Binding-site contacts:
Ligand atom C21 contacts residue SER239 of chain 2.A at 3.4 Å.
Ligand atom C11 contacts residue PHE353 of chain 2.A at 3.7 Å (hydrophobic).
Ligand atom O24 contacts residue CO1 of chain 2.B at 2.0 Å.
Ligand atom C22 contacts residue SER239 of chain 2.A at 3.5 Å.
Ligand atom C8 contacts residue PHE396 of chain 2.A at 3.7 Å (hydrophobic).
Ligand atom C11 contacts residue HIS280 of chain 2.A at 3.4 Å.
Ligand atom C12 contacts residue PHE391 of chain 2.A at 3.6 Å (hydrophobic).
Ligand atom O24 contacts residue PHE391 of chain 2.A at 3.7 Å.
Ligand atom C4 contacts residue PHE396 of chain 2.A at 3.6 Å (hydrophobic).
Ligand atom C1 contacts residue PHE353 of chain 2.A at 3.3 Å (hydrophobic).
Ligand atom O14 contacts residue PHE391 of chain 2.A at 3.7 Å.
Ligand atom O14 contacts residue HIS280 of chain 2.A at 2.9 Å (h-bond).
Ligand atom C2 contacts residue GLY392 of chain 2.A at 3.7 Å.
Ligand atom N7 contacts residue PHE353 of chain 2.A at 3.7 Å.
Ligand atom C19 contacts residue CO1 of chain 2.B at 3.2 Å.
Ligand atom C2 contacts residue PHE353 of chain 2.A at 3.5 Å (hydrophobic).
Ligand atom C3 contacts residue GLY392 of chain 2.A at 3.4 Å.
Ligand atom O16 contacts residue LEU399 of chain 2.A at 3.7 Å.
Ligand atom C20 contacts residue PHE391 of chain 2.A at 3.6 Å (hydrophobic).
Ligand atom O25 contacts residue PHE396 of chain 2.A at 3.5 Å.
Ligand atom C12 contacts residue HIS280 of chain 2.A at 3.6 Å.
Ligand atom O24 contacts residue HIS280 of chain 2.A at 3.1 Å (h-bond).
Ligand atom C20 contacts residue PRO252 of chain 2.A at 3.5 Å (hydrophobic).
Ligand atom O13 contacts residue PHE364 of chain 2.A at 3.5 Å.
Ligand atom O24 contacts residue HIS198 of chain 2.A at 2.9 Å (h-bond).
Ligand atom O14 contacts residue CO1 of chain 2.B at 1.9 Å.
Ligand atom C22 contacts residue ASN254 of chain 2.A at 3.4 Å.
Ligand atom C3 contacts residue PHE353 of chain 2.A at 3.6 Å (hydrophobic).
Ligand atom C6 contacts residue PHE353 of chain 2.A at 3.2 Å (hydrophobic).
Ligand atom C18 contacts residue CO1 of chain 2.B at 3.6 Å.
Ligand atom C12 contacts residue CO1 of chain 2.B at 3.0 Å.
Ligand atom C4 contacts residue PHE353 of chain 2.A at 3.3 Å (hydrophobic).
Ligand atom N7 contacts residue PHE396 of chain 2.A at 3.6 Å.
Ligand atom C28 contacts residue MET307 of chain 2.A at 3.6 Å (hydrophobic).
Ligand atom C19 contacts residue HIS280 of chain 2.A at 3.7 Å.
Ligand atom C5 contacts residue PHE353 of chain 2.A at 3.2 Å (hydrophobic).
Ligand atom O14 contacts residue PHE353 of chain 2.A at 3.7 Å.
Ligand atom C2 contacts residue PHE391 of chain 2.A at 3.1 Å (hydrophobic).
Ligand atom O14 contacts residue GLU366 of chain 2.A at 3.0 Å (salt-bridge).
Ligand atom C5 contacts residue PHE396 of chain 2.A at 3.7 Å (hydrophobic).

Sequence of chain 2.A:
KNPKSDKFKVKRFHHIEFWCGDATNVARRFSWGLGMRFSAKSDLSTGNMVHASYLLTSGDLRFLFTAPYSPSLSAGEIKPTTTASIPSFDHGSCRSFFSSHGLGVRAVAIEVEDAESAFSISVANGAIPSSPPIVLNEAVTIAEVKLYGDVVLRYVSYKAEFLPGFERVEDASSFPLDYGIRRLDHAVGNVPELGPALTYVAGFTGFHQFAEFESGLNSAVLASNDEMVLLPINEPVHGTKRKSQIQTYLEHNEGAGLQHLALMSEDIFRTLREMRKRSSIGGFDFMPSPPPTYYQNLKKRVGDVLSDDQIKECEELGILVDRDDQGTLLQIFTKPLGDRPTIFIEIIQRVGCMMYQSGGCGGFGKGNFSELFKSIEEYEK

A protein and the small-molecule ligand that binds it are described below.
Small molecule (SMILES): Cc1c(C(=O)C2=C(O)CCCC2=O)ccc2c1c(=O)n(C1CCCC1)c(=O)n2C